Binding-site contacts:
Ligand atom O5 contacts residue ASN259 of chain 40.K at 2.4 Å (h-bond).
Ligand atom C5 contacts residue LYS181 of chain 40.J at 3.5 Å.
Ligand atom N2 contacts residue THR116 of chain 40.J at 3.0 Å (h-bond).
Ligand atom N2 contacts residue ASN259 of chain 40.K at 2.9 Å (h-bond).
Ligand atom C8 contacts residue ASN259 of chain 40.K at 4.4 Å.
Ligand atom C3 contacts residue THR116 of chain 40.J at 4.0 Å.
Ligand atom C6 contacts residue LYS181 of chain 40.J at 4.2 Å.
Ligand atom O6 contacts residue LYS181 of chain 40.J at 4.3 Å.
Ligand atom C8 contacts residue THR116 of chain 40.J at 3.8 Å.
Ligand atom C3 contacts residue LYS181 of chain 40.J at 4.4 Å.
Ligand atom C5 contacts residue ASN259 of chain 40.K at 3.7 Å.
Ligand atom C2 contacts residue THR116 of chain 40.J at 3.8 Å.
Ligand atom C1 contacts residue ASN259 of chain 40.K at 1.4 Å.
Ligand atom O7 contacts residue ASN259 of chain 40.K at 3.0 Å (h-bond).
Ligand atom C4 contacts residue ASN259 of chain 40.K at 4.2 Å.
Ligand atom O3 contacts residue THR116 of chain 40.J at 4.4 Å.
Ligand atom O4 contacts residue LYS181 of chain 40.J at 4.0 Å.
Ligand atom C7 contacts residue THR116 of chain 40.J at 3.8 Å.
Ligand atom C3 contacts residue ASN259 of chain 40.K at 3.8 Å.
Ligand atom C1 contacts residue THR116 of chain 40.J at 4.0 Å.
Ligand atom C2 contacts residue ASN259 of chain 40.K at 2.5 Å.
Ligand atom O5 contacts residue LYS181 of chain 40.J at 4.4 Å.
Ligand atom C4 contacts residue LYS181 of chain 40.J at 4.2 Å.
Ligand atom C7 contacts residue ASN259 of chain 40.K at 3.2 Å.

Sequence of chain 40.J:
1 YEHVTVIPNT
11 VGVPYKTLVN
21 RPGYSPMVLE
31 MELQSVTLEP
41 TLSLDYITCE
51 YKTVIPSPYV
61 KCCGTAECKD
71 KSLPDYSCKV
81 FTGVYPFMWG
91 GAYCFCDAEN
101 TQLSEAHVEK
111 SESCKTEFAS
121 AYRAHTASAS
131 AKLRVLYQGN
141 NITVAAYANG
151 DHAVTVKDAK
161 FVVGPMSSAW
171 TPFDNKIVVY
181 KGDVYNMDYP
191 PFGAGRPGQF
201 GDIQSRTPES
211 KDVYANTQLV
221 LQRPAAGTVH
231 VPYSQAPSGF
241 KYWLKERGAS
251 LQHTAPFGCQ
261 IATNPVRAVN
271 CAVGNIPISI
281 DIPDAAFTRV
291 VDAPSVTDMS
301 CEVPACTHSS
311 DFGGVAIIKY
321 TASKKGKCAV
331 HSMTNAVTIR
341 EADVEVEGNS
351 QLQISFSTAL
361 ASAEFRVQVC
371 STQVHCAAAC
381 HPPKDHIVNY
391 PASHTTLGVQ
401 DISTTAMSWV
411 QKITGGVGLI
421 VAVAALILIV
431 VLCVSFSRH

Sequence of chain 40.K:
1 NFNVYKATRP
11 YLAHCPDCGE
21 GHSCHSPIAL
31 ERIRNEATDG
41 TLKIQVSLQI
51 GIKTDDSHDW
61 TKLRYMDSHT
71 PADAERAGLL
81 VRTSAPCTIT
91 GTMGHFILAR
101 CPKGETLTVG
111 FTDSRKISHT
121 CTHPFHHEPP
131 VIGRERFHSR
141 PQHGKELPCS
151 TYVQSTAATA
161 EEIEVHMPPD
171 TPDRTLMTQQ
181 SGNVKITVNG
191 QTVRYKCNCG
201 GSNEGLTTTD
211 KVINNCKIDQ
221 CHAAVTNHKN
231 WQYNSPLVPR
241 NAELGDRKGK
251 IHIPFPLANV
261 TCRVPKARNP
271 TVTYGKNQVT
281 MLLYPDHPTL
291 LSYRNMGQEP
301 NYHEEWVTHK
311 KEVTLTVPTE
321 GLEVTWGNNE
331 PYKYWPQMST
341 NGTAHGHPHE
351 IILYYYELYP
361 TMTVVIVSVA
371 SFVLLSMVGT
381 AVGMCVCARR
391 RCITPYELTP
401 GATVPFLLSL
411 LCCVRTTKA

This protein binds this small molecule.
Small molecule (SMILES): CC(=O)N[C@@H]1[C@@H](O)[C@H](O)[C@@H](CO)O[C@H]1O